Sequence of chain 13.E:
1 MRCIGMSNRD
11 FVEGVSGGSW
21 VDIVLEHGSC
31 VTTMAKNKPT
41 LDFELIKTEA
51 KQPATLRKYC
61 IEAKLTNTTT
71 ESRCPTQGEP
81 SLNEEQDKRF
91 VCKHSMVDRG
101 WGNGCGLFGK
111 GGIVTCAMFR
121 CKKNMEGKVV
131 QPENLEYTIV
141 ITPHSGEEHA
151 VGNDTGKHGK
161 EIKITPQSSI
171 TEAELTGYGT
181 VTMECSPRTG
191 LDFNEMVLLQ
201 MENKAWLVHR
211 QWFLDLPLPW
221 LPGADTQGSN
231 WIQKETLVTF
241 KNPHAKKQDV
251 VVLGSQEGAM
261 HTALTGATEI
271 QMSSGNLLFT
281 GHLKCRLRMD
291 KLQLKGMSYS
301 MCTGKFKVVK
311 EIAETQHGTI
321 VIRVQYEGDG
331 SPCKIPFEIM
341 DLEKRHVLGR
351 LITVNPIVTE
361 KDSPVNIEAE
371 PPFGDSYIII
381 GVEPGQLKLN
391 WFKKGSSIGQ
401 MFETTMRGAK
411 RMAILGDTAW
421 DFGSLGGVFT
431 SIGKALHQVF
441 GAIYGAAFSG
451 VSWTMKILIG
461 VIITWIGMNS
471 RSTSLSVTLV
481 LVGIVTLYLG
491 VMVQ

This protein binds this small molecule.
Small molecule (SMILES): CC(=O)N[C@@H]1[C@@H](O)[C@H](O)[C@@H](CO)O[C@H]1O

Binding-site contacts:
Ligand atom O7 contacts residue MET118 of chain 13.E at 3.4 Å.
Ligand atom C2 contacts residue ASN67 of chain 13.E at 2.5 Å.
Ligand atom C8 contacts residue ASN67 of chain 13.E at 3.9 Å.
Ligand atom C7 contacts residue MET118 of chain 13.E at 4.1 Å (hydrophobic).
Ligand atom C4 contacts residue ASN67 of chain 13.E at 4.2 Å.
Ligand atom C7 contacts residue ASN67 of chain 13.E at 3.6 Å.
Ligand atom C5 contacts residue ASN67 of chain 13.E at 3.7 Å.
Ligand atom N2 contacts residue ASN67 of chain 13.E at 2.9 Å (h-bond).
Ligand atom N2 contacts residue MET118 of chain 13.E at 3.9 Å.
Ligand atom C3 contacts residue ASN67 of chain 13.E at 3.8 Å.
Ligand atom O5 contacts residue ASN67 of chain 13.E at 2.4 Å (h-bond).
Ligand atom O7 contacts residue PHE90 of chain 13.E at 3.4 Å.
Ligand atom O7 contacts residue ASN67 of chain 13.E at 4.5 Å.
Ligand atom C1 contacts residue ASN67 of chain 13.E at 1.4 Å.
Ligand atom O7 contacts residue ARG89 of chain 13.E at 3.8 Å.
Ligand atom C7 contacts residue PHE90 of chain 13.E at 4.1 Å (hydrophobic).